The protein below binds the small molecule below.
Small molecule (SMILES): CC(=O)N[C@H]1[C@H](O[C@H]2[C@H](O)[C@@H](NC(C)=O)CO[C@@H]2CO)O[C@H](CO)[C@@H](O)[C@@H]1O

Binding-site contacts:
Ligand atom O7 contacts residue THR199 of chain 1.A at 4.4 Å.
Ligand atom C8 contacts residue ILE162 of chain 1.A at 3.9 Å (hydrophobic).
Ligand atom N2 contacts residue ILE162 of chain 1.A at 3.5 Å.
Ligand atom O5 contacts residue ASN197 of chain 1.A at 2.4 Å (h-bond).
Ligand atom C3 contacts residue ASN197 of chain 1.A at 3.8 Å.
Ligand atom C4 contacts residue ASN197 of chain 1.A at 4.3 Å.
Ligand atom C2 contacts residue ASN197 of chain 1.A at 2.4 Å.
Ligand atom C1 contacts residue ASN197 of chain 1.A at 1.4 Å.
Ligand atom C1 contacts residue ILE162 of chain 1.A at 4.1 Å (hydrophobic).
Ligand atom C7 contacts residue ASN197 of chain 1.A at 3.4 Å.
Ligand atom O6 contacts residue THR199 of chain 1.A at 3.6 Å.
Ligand atom C8 contacts residue GLU200 of chain 1.A at 4.4 Å.
Ligand atom O7 contacts residue GLN195 of chain 1.A at 4.3 Å.
Ligand atom C2 contacts residue ILE162 of chain 1.A at 4.4 Å (hydrophobic).
Ligand atom C7 contacts residue ILE162 of chain 1.A at 3.8 Å (hydrophobic).
Ligand atom O6 contacts residue GLU200 of chain 1.A at 3.2 Å (salt-bridge).
Ligand atom C5 contacts residue THR199 of chain 1.A at 3.7 Å.
Ligand atom C5 contacts residue ASN197 of chain 1.A at 3.7 Å.
Ligand atom C6 contacts residue THR199 of chain 1.A at 4.4 Å.
Ligand atom O7 contacts residue LYS235 of chain 1.A at 4.5 Å.
Ligand atom C2 contacts residue THR199 of chain 1.A at 4.5 Å.
Ligand atom C1 contacts residue THR199 of chain 1.A at 3.3 Å.
Ligand atom N2 contacts residue ASN197 of chain 1.A at 2.8 Å (h-bond).
Ligand atom C8 contacts residue THR156 of chain 1.A at 3.8 Å.
Ligand atom C6 contacts residue GLU200 of chain 1.A at 4.3 Å.
Ligand atom O7 contacts residue ASN197 of chain 1.A at 3.4 Å (h-bond).
Ligand atom O5 contacts residue THR199 of chain 1.A at 3.6 Å.
Ligand atom C8 contacts residue THR199 of chain 1.A at 3.8 Å.

Sequence of chain 1.A:
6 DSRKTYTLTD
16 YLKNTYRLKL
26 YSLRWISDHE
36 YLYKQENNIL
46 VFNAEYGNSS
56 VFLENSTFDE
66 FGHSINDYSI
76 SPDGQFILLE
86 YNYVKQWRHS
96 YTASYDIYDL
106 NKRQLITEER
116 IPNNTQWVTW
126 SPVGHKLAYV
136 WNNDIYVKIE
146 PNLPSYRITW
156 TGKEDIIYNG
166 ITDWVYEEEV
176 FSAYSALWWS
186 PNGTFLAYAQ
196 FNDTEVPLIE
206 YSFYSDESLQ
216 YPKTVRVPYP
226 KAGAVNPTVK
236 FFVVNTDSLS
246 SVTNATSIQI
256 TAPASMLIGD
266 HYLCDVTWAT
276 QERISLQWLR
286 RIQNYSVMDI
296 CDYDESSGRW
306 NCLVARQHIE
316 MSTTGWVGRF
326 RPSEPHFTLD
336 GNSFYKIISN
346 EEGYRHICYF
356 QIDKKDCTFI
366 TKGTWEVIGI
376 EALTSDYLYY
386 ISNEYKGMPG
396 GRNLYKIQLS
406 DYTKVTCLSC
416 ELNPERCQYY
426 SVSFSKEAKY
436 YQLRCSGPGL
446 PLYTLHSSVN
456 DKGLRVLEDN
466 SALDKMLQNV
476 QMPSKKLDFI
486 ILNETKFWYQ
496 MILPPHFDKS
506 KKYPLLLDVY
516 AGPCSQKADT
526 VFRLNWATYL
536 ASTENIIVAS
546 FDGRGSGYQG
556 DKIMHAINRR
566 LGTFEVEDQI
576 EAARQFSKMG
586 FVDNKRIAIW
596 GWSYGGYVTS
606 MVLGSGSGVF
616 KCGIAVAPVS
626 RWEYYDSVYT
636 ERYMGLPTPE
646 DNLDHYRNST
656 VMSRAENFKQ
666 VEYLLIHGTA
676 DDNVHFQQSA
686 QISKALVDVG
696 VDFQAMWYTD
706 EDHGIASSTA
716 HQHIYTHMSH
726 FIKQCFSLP